Binding-site contacts:
Ligand atom C3B contacts residue ILE125 of chain 45.A at 3.5 Å (hydrophobic).
Ligand atom O1A contacts residue ILE220 of chain 45.A at 3.6 Å.
Ligand atom C5B contacts residue TYR147 of chain 45.A at 3.9 Å (hydrophobic).
Ligand atom O1 contacts residue MET217 of chain 45.A at 4.2 Å.
Ligand atom C2C contacts residue MET217 of chain 45.A at 3.7 Å (hydrophobic).
Ligand atom C5A contacts residue TYR147 of chain 45.A at 4.1 Å (hydrophobic).
Ligand atom C1B contacts residue ILE125 of chain 45.A at 3.1 Å (hydrophobic).
Ligand atom C5 contacts residue LEU103 of chain 45.A at 3.8 Å (hydrophobic).
Ligand atom N3A contacts residue LEU127 of chain 45.A at 4.1 Å.
Ligand atom N2 contacts residue ASN215 of chain 45.A at 3.7 Å.
Ligand atom C4A contacts residue LEU127 of chain 45.A at 4.0 Å (hydrophobic).
Ligand atom C1C contacts residue LEU103 of chain 45.A at 4.1 Å (hydrophobic).
Ligand atom C31 contacts residue GLN104 of chain 45.A at 3.6 Å.
Ligand atom C2A contacts residue ILE220 of chain 45.A at 3.8 Å (hydrophobic).
Ligand atom C31 contacts residue MET195 of chain 45.A at 3.5 Å (hydrophobic).
Ligand atom O1A contacts residue TYR147 of chain 45.A at 4.0 Å.
Ligand atom C2A contacts residue PHE182 of chain 45.A at 4.2 Å (hydrophobic).
Ligand atom C5B contacts residue ILE125 of chain 45.A at 3.9 Å (hydrophobic).
Ligand atom C3B contacts residue ILE220 of chain 45.A at 4.2 Å (hydrophobic).
Ligand atom C4C contacts residue MET217 of chain 45.A at 4.2 Å (hydrophobic).
Ligand atom N2 contacts residue THR102 of chain 45.A at 4.2 Å.
Ligand atom C5A contacts residue TYR145 of chain 45.A at 3.8 Å (hydrophobic).
Ligand atom C4A contacts residue TYR145 of chain 45.A at 3.3 Å (hydrophobic).
Ligand atom C4A contacts residue ILE220 of chain 45.A at 4.1 Å (hydrophobic).
Ligand atom CL2 contacts residue TYR147 of chain 45.A at 3.4 Å.
Ligand atom CL1 contacts residue ILE239 of chain 45.A at 3.8 Å.
Ligand atom C5A contacts residue MET146 of chain 45.A at 3.7 Å (hydrophobic).
Ligand atom O1B contacts residue ILE125 of chain 45.A at 3.5 Å.
Ligand atom C3 contacts residue LEU103 of chain 45.A at 4.1 Å (hydrophobic).
Ligand atom C4 contacts residue LEU103 of chain 45.A at 3.4 Å (hydrophobic).
Ligand atom C6B contacts residue ILE184 of chain 45.A at 4.1 Å (hydrophobic).
Ligand atom N3A contacts residue PHE182 of chain 45.A at 4.0 Å.
Ligand atom C4B contacts residue ILE125 of chain 45.A at 3.9 Å (hydrophobic).
Ligand atom C2B contacts residue ILE125 of chain 45.A at 3.1 Å (hydrophobic).
Ligand atom C5A contacts residue ILE220 of chain 45.A at 3.9 Å (hydrophobic).
Ligand atom C4B contacts residue ILE220 of chain 45.A at 4.0 Å (hydrophobic).
Ligand atom CL1 contacts residue ILE125 of chain 45.A at 3.5 Å.
Ligand atom C6B contacts residue ILE125 of chain 45.A at 3.6 Å (hydrophobic).
Ligand atom CL2 contacts residue ILE184 of chain 45.A at 3.9 Å.
Ligand atom CL2 contacts residue LEU187 of chain 45.A at 3.9 Å.

Sequence of chain 45.A:
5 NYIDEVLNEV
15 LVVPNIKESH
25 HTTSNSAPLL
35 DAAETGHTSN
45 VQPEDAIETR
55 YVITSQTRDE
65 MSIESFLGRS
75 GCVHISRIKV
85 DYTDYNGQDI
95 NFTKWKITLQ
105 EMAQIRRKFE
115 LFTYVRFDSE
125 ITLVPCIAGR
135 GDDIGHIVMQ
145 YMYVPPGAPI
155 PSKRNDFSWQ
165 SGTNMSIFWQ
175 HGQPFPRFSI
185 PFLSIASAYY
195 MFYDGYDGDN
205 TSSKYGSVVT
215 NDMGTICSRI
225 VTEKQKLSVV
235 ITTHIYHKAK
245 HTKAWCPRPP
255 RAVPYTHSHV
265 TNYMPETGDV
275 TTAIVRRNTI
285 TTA

This protein binds this small molecule.
Small molecule (SMILES): Cc1cc(CCCCCOc2c(Cl)cc(C3=NCCO3)cc2Cl)on1